Binding-site contacts:
Ligand atom O01 contacts residue HIS142 of chain 1.A at 3.3 Å (h-bond).
Ligand atom C01 contacts residue ASN112 of chain 1.A at 3.8 Å.
Ligand atom O01 contacts residue GLU166 of chain 1.A at 2.9 Å (salt-bridge).
Ligand atom C01 contacts residue GLU143 of chain 1.A at 3.7 Å.
Ligand atom O03 contacts residue HIS142 of chain 1.A at 3.8 Å.
Ligand atom N01 contacts residue ASN112 of chain 1.A at 3.2 Å (h-bond).
Ligand atom C09 contacts residue TYR157 of chain 1.A at 3.7 Å (hydrophobic).
Ligand atom O04 contacts residue TYR157 of chain 1.A at 3.6 Å.
Ligand atom C14 contacts residue TRP115 of chain 1.A at 3.8 Å (hydrophobic).
Ligand atom C14 contacts residue ASN116 of chain 1.A at 3.6 Å.
Ligand atom N02 contacts residue HIS231 of chain 1.A at 3.7 Å.
Ligand atom O05 contacts residue TYR157 of chain 1.A at 3.7 Å.
Ligand atom O02 contacts residue ARG203 of chain 1.A at 2.9 Å (salt-bridge).
Ligand atom O05 contacts residue MPD1 of chain 1.H at 3.8 Å.
Ligand atom O02 contacts residue HIS231 of chain 1.A at 3.2 Å.
Ligand atom O03 contacts residue ALA113 of chain 1.A at 3.5 Å (h-bond).
Ligand atom O01 contacts residue HIS231 of chain 1.A at 2.8 Å (h-bond).
Ligand atom N02 contacts residue ASN112 of chain 1.A at 3.0 Å (h-bond).
Ligand atom O01 contacts residue HIS146 of chain 1.A at 3.6 Å (h-bond).
Ligand atom O01 contacts residue ZN1 of chain 1.B at 2.0 Å.
Ligand atom N04 contacts residue TYR157 of chain 1.A at 3.8 Å.
Ligand atom C07 contacts residue HIS231 of chain 1.A at 3.8 Å.
Ligand atom O03 contacts residue ZN1 of chain 1.B at 2.9 Å.
Ligand atom C02 contacts residue GLU143 of chain 1.A at 3.5 Å.
Ligand atom N03 contacts residue LEU202 of chain 1.A at 3.7 Å.
Ligand atom P01 contacts residue ALA113 of chain 1.A at 3.4 Å.
Ligand atom C10 contacts residue TYR157 of chain 1.A at 3.6 Å (hydrophobic).
Ligand atom C06 contacts residue HIS231 of chain 1.A at 3.6 Å.
Ligand atom P01 contacts residue ZN1 of chain 1.B at 3.0 Å.
Ligand atom O03 contacts residue GLU143 of chain 1.A at 2.6 Å (salt-bridge).
Ligand atom N01 contacts residue GLU143 of chain 1.A at 3.6 Å (salt-bridge).
Ligand atom C13 contacts residue PHE114 of chain 1.A at 3.7 Å (hydrophobic).
Ligand atom O03 contacts residue HIS146 of chain 1.A at 3.3 Å (h-bond).
Ligand atom C08 contacts residue ALA113 of chain 1.A at 3.5 Å (hydrophobic).
Ligand atom O01 contacts residue TYR157 of chain 1.A at 3.4 Å (h-bond).
Ligand atom C05 contacts residue VAL139 of chain 1.A at 3.8 Å (hydrophobic).
Ligand atom N04 contacts residue PHE114 of chain 1.A at 3.7 Å.
Ligand atom N01 contacts residue ALA113 of chain 1.A at 2.9 Å (h-bond).
Ligand atom C02 contacts residue ASN112 of chain 1.A at 3.6 Å.
Ligand atom C03 contacts residue LEU202 of chain 1.A at 3.7 Å (hydrophobic).

Sequence of chain 1.A:
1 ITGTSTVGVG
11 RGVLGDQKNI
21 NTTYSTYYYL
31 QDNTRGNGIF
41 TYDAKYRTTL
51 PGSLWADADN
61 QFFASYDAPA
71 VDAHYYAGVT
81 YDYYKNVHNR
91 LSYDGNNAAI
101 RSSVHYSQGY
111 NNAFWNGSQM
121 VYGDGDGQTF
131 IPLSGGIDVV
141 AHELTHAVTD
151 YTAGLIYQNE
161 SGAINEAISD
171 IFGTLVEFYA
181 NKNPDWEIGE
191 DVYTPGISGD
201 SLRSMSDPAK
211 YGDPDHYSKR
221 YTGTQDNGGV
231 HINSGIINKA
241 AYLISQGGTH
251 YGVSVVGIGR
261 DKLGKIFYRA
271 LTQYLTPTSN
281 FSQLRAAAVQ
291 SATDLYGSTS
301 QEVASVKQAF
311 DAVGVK

A protein and the small-molecule ligand that binds it are described below.
Small molecule (SMILES): CC(C)C[C@H](NP(=O)(O)CNC(=O)OCc1ccccc1)C(=O)NCN